This protein binds this small molecule.
Small molecule (SMILES): Nc1ncnc2c1ncn2[C@@H]1O[C@H](COP(=O)(O)OP(=O)(O)OP(O)(O)=S)[C@@H](O)[C@H]1O

Sequence of chain 1.B:
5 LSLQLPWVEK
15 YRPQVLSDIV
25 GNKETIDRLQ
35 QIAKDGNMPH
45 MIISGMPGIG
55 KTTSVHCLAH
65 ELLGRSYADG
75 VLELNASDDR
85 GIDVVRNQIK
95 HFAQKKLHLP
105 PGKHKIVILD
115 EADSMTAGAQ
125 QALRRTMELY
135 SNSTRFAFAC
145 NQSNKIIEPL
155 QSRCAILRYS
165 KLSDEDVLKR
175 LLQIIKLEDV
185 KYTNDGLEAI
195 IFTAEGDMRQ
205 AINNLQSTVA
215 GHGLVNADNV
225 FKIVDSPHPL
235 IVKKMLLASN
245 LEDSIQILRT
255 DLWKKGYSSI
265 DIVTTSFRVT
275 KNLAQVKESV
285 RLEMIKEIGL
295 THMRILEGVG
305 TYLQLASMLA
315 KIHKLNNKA

Sequence of chain 1.A:
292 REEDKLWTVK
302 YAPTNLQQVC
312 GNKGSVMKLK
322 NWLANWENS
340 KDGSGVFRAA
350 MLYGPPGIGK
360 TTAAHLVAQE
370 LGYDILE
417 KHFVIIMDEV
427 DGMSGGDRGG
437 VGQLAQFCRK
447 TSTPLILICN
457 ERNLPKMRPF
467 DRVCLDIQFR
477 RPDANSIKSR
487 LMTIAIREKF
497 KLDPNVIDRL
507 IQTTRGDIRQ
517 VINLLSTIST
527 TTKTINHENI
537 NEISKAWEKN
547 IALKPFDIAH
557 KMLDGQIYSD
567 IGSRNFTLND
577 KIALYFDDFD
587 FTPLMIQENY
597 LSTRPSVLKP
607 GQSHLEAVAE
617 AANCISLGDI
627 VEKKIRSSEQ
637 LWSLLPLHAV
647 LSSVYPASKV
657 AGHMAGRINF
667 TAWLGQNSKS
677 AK

Binding-site contacts:
Ligand atom O2G contacts residue ARG515 of chain 1.A at 2.6 Å (salt-bridge).
Ligand atom O1B contacts residue MG1 of chain 1.I at 3.6 Å.
Ligand atom O3B contacts residue GLY356 of chain 1.A at 2.8 Å (h-bond).
Ligand atom S1G contacts residue ARG515 of chain 1.A at 3.5 Å (salt-bridge).
Ligand atom O2B contacts residue ILE357 of chain 1.A at 2.9 Å (h-bond).
Ligand atom S1G contacts residue GLU425 of chain 1.A at 3.7 Å.
Ligand atom PB contacts residue GLY356 of chain 1.A at 3.6 Å.
Ligand atom S1G contacts residue ARG157 of chain 1.B at 3.1 Å (salt-bridge).
Ligand atom O5' contacts residue THR361 of chain 1.A at 3.6 Å.
Ligand atom N7 contacts residue ILE357 of chain 1.A at 3.0 Å (h-bond).
Ligand atom N3 contacts residue ILE518 of chain 1.A at 3.7 Å.
Ligand atom O2' contacts residue THR299 of chain 1.A at 2.3 Å (h-bond).
Ligand atom O3' contacts residue THR361 of chain 1.A at 3.5 Å (h-bond).
Ligand atom C5 contacts residue ILE514 of chain 1.A at 3.6 Å (hydrophobic).
Ligand atom O2A contacts residue THR361 of chain 1.A at 3.0 Å (h-bond).
Ligand atom O2A contacts residue GLY358 of chain 1.A at 3.3 Å.
Ligand atom O2B contacts residue GLY356 of chain 1.A at 3.4 Å (h-bond).
Ligand atom O1A contacts residue THR360 of chain 1.A at 3.4 Å.
Ligand atom PG contacts residue ARG157 of chain 1.B at 3.3 Å.
Ligand atom C8 contacts residue GLY358 of chain 1.A at 3.5 Å.
Ligand atom PB contacts residue LYS359 of chain 1.A at 3.4 Å.
Ligand atom N7 contacts residue GLY358 of chain 1.A at 3.4 Å.
Ligand atom PG contacts residue GLU425 of chain 1.A at 3.7 Å.
Ligand atom S1G contacts residue ASN456 of chain 1.A at 3.0 Å (h-bond).
Ligand atom O3B contacts residue LYS359 of chain 1.A at 3.4 Å (salt-bridge).
Ligand atom N6 contacts residue CYS311 of chain 1.A at 3.0 Å (h-bond).
Ligand atom O3A contacts residue GLY356 of chain 1.A at 3.6 Å.
Ligand atom O2A contacts residue THR360 of chain 1.A at 3.3 Å (h-bond).
Ligand atom C3' contacts residue THR361 of chain 1.A at 3.3 Å.
Ligand atom C8 contacts residue ILE357 of chain 1.A at 3.6 Å (hydrophobic).
Ligand atom O2B contacts residue GLY358 of chain 1.A at 2.9 Å (h-bond).
Ligand atom O1B contacts residue THR360 of chain 1.A at 2.9 Å (h-bond).
Ligand atom O4' contacts residue ARG515 of chain 1.A at 3.3 Å.
Ligand atom O2B contacts residue LYS359 of chain 1.A at 2.5 Å (salt-bridge).
Ligand atom O2G contacts residue ARG157 of chain 1.B at 2.7 Å (salt-bridge).
Ligand atom C4 contacts residue ILE514 of chain 1.A at 3.5 Å (hydrophobic).
Ligand atom O3G contacts residue MG1 of chain 1.I at 2.6 Å.
Ligand atom O3G contacts residue GLU425 of chain 1.A at 2.8 Å (salt-bridge).
Ligand atom PG contacts residue ARG515 of chain 1.A at 3.6 Å.
Ligand atom C2' contacts residue THR299 of chain 1.A at 3.6 Å.